Sequence of chain 27.E:
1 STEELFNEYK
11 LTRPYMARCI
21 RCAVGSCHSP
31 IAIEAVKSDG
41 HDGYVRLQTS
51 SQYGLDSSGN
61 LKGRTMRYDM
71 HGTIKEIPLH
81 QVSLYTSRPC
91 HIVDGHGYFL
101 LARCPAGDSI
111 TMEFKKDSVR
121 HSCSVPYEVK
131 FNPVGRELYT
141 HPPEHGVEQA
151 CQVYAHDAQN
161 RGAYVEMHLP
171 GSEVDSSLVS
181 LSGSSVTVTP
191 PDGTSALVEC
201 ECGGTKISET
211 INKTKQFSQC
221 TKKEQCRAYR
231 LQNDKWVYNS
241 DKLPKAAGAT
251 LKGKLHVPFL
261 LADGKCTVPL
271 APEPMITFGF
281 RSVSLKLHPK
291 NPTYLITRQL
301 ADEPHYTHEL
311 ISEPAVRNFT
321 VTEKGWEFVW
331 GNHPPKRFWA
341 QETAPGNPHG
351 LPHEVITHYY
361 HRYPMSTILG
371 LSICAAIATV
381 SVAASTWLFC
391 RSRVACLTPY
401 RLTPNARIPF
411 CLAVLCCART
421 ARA

Binding-site contacts:
Ligand atom O4 contacts residue ASN318 of chain 27.E at 4.4 Å.
Ligand atom O6 contacts residue ASN318 of chain 27.E at 3.3 Å.
Ligand atom C6 contacts residue ASN318 of chain 27.E at 3.3 Å.
Ligand atom C6 contacts residue SER284 of chain 27.E at 3.2 Å.
Ligand atom O5 contacts residue SER284 of chain 27.E at 4.4 Å.
Ligand atom C5 contacts residue SER284 of chain 27.E at 4.5 Å.
Ligand atom O6 contacts residue SER284 of chain 27.E at 2.9 Å (h-bond).

This small molecule binds to this protein.
Small molecule (SMILES): CC(=O)N[C@@H]1[C@@H](O)[C@H](O)[C@@H](CO)O[C@H]1O